The small molecule below binds the protein below.
Small molecule (SMILES): Nc1ccn([C@H]2C[C@H](O)[C@@H](CO[P](=O)(O)C(F)(F)[P](=O)(O)OP(=O)(O)O)O2)c(=O)n1

Binding-site contacts:
Ligand atom O3G contacts residue ASP190 of chain 1.A at 2.8 Å (salt-bridge).
Ligand atom O2B contacts residue SER180 of chain 1.A at 3.5 Å (h-bond).
Ligand atom C4' contacts residue PHE272 of chain 1.A at 3.3 Å (hydrophobic).
Ligand atom C5' contacts residue ASP192 of chain 1.A at 3.6 Å.
Ligand atom C2' contacts residue TYR271 of chain 1.A at 3.5 Å (hydrophobic).
Ligand atom F2A contacts residue MN1 of chain 1.E at 3.8 Å.
Ligand atom O4' contacts residue PHE272 of chain 1.A at 3.8 Å.
Ligand atom O1A contacts residue ASP192 of chain 1.A at 2.8 Å (salt-bridge).
Ligand atom C5 contacts residue ASP276 of chain 1.A at 3.7 Å.
Ligand atom O2G contacts residue GLY189 of chain 1.A at 2.7 Å (h-bond).
Ligand atom C4 contacts residue ASP276 of chain 1.A at 3.5 Å.
Ligand atom O3' contacts residue PHE272 of chain 1.A at 2.8 Å (h-bond).
Ligand atom O2 contacts residue ASN279 of chain 1.A at 3.1 Å (h-bond).
Ligand atom O1A contacts residue MN1 of chain 1.F at 2.2 Å.
Ligand atom O1A contacts residue ASP190 of chain 1.A at 3.1 Å (salt-bridge).
Ligand atom C3' contacts residue PHE272 of chain 1.A at 3.6 Å (hydrophobic).
Ligand atom N3 contacts residue ASP276 of chain 1.A at 3.6 Å.
Ligand atom O3' contacts residue THR273 of chain 1.A at 3.1 Å.
Ligand atom O3G contacts residue MN1 of chain 1.E at 2.0 Å.
Ligand atom O2B contacts residue ASP192 of chain 1.A at 2.9 Å (salt-bridge).
Ligand atom P3 contacts residue SER180 of chain 1.A at 3.5 Å.
Ligand atom P3 contacts residue MN1 of chain 1.E at 3.2 Å.
Ligand atom O2B contacts residue MN1 of chain 1.E at 2.0 Å.
Ligand atom O2 contacts residue TYR271 of chain 1.A at 3.4 Å.
Ligand atom O3' contacts residue GLY274 of chain 1.A at 3.1 Å (h-bond).
Ligand atom C3A contacts residue MN1 of chain 1.E at 3.5 Å.
Ligand atom C2' contacts residue ASN279 of chain 1.A at 3.5 Å.
Ligand atom P1 contacts residue MN1 of chain 1.F at 3.3 Å.
Ligand atom O2A contacts residue MN1 of chain 1.F at 3.5 Å.
Ligand atom O1A contacts residue MN1 of chain 1.E at 2.1 Å.
Ligand atom O2G contacts residue SER188 of chain 1.A at 3.6 Å.
Ligand atom C2' contacts residue GLY274 of chain 1.A at 3.7 Å.
Ligand atom P1 contacts residue MN1 of chain 1.E at 3.3 Å.
Ligand atom O1B contacts residue ARG183 of chain 1.A at 3.0 Å (salt-bridge).
Ligand atom O3' contacts residue GLY179 of chain 1.A at 3.8 Å.
Ligand atom P2 contacts residue MN1 of chain 1.E at 3.1 Å.
Ligand atom O3B contacts residue SER180 of chain 1.A at 3.4 Å (h-bond).
Ligand atom O2B contacts residue GLY179 of chain 1.A at 3.5 Å.
Ligand atom O3B contacts residue MN1 of chain 1.E at 3.5 Å.
Ligand atom O2G contacts residue SER180 of chain 1.A at 2.6 Å (h-bond).

Sequence of chain 1.A:
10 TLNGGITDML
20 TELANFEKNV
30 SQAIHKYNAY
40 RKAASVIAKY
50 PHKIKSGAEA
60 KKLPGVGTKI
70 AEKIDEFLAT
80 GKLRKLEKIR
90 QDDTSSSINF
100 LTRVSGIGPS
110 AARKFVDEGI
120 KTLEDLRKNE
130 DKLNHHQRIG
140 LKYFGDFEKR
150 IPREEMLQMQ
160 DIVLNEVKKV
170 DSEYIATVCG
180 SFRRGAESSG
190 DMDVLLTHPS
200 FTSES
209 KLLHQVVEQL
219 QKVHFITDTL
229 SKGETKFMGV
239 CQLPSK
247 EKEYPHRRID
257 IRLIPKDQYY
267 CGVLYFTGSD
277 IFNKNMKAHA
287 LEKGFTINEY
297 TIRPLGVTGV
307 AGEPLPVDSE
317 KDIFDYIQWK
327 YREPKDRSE